This protein binds this small molecule.
Small molecule (SMILES): CC(=O)N[C@@H]1[C@@H](O)[C@H](O)[C@@H](CO)O[C@H]1O

Binding-site contacts:
Ligand atom C8 contacts residue ILE282 of chain 1.A at 3.9 Å (hydrophobic).
Ligand atom C2 contacts residue ASN239 of chain 1.A at 2.4 Å.
Ligand atom O7 contacts residue HIS356 of chain 1.A at 3.9 Å.
Ligand atom C3 contacts residue THR241 of chain 1.A at 4.2 Å.
Ligand atom C2 contacts residue THR241 of chain 1.A at 4.5 Å.
Ligand atom C8 contacts residue HIS356 of chain 1.A at 4.1 Å.
Ligand atom C1 contacts residue THR241 of chain 1.A at 3.8 Å.
Ligand atom C5 contacts residue ASN239 of chain 1.A at 3.6 Å.
Ligand atom O7 contacts residue ASN239 of chain 1.A at 4.4 Å.
Ligand atom O5 contacts residue ASN239 of chain 1.A at 2.4 Å (h-bond).
Ligand atom C7 contacts residue HIS356 of chain 1.A at 4.3 Å.
Ligand atom C3 contacts residue ASN239 of chain 1.A at 3.6 Å.
Ligand atom C1 contacts residue ASN239 of chain 1.A at 1.4 Å.
Ligand atom C8 contacts residue SER279 of chain 1.A at 4.2 Å.
Ligand atom C5 contacts residue THR241 of chain 1.A at 4.2 Å.
Ligand atom C7 contacts residue ASN239 of chain 1.A at 3.7 Å.
Ligand atom O5 contacts residue THR241 of chain 1.A at 4.2 Å.
Ligand atom C4 contacts residue ASN239 of chain 1.A at 4.1 Å.
Ligand atom N2 contacts residue ASN239 of chain 1.A at 2.7 Å (h-bond).

Sequence of chain 1.A:
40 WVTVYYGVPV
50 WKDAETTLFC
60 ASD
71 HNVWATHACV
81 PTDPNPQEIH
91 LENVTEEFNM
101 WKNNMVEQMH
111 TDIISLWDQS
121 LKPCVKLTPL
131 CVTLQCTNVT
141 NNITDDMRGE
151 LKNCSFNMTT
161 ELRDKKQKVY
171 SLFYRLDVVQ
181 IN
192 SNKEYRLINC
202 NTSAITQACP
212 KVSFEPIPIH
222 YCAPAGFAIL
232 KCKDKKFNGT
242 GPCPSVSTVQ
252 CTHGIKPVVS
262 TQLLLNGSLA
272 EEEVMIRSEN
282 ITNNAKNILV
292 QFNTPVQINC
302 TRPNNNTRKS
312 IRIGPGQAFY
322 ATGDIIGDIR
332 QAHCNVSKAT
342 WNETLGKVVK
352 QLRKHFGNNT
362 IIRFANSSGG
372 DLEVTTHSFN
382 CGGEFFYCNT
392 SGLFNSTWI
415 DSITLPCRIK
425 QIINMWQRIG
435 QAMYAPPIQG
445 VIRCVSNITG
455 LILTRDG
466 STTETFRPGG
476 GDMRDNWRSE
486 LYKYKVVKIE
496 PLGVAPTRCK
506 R